Sequence of chain 1.B:
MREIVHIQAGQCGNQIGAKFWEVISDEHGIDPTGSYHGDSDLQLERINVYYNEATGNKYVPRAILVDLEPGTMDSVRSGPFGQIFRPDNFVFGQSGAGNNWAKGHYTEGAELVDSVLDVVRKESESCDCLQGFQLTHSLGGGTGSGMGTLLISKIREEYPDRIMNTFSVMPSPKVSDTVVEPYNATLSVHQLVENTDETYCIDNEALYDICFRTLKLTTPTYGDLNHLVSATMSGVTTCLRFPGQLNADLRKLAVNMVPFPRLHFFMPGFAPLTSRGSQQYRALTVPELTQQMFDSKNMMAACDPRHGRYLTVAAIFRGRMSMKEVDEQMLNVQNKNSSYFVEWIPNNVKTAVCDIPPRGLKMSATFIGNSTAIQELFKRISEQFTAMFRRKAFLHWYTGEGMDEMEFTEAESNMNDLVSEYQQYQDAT

A small-molecule ligand and the protein it binds are described below.
Small molecule (SMILES): CC(=O)O[C@H]1C(=O)[C@@]2(C)[C@H]([C@H](OC(=O)c3ccccc3)[C@]3(O)C[C@H](OC(=O)[C@H](O)[C@@H](NC(=O)c4ccccc4)c4ccccc4)C(C)=C1C3(C)C)[C@]1(OC(C)=O)CO[C@@H]1C[C@@H]2O

Binding-site contacts:
Ligand atom C35 contacts residue GLU22 of chain 1.B at 3.8 Å.
Ligand atom C47 contacts residue ARG276 of chain 1.B at 3.6 Å.
Ligand atom C08 contacts residue HIS227 of chain 1.B at 3.6 Å.
Ligand atom C39 contacts residue PHE270 of chain 1.B at 3.6 Å (hydrophobic).
Ligand atom C14 contacts residue LEU215 of chain 1.B at 3.6 Å (hydrophobic).
Ligand atom O05 contacts residue PRO272 of chain 1.B at 3.8 Å.
Ligand atom O14 contacts residue HIS227 of chain 1.B at 3.0 Å.
Ligand atom O06 contacts residue PRO272 of chain 1.B at 3.8 Å.
Ligand atom C39 contacts residue ALA231 of chain 1.B at 3.5 Å (hydrophobic).
Ligand atom C07 contacts residue ASP224 of chain 1.B at 3.6 Å.
Ligand atom C40 contacts residue SER234 of chain 1.B at 3.7 Å.
Ligand atom C15 contacts residue PRO272 of chain 1.B at 3.2 Å (hydrophobic).
Ligand atom C33 contacts residue ASP26 of chain 1.B at 3.3 Å.
Ligand atom C06 contacts residue LEU215 of chain 1.B at 3.7 Å (hydrophobic).
Ligand atom C44 contacts residue GLY360 of chain 1.B at 3.5 Å.
Ligand atom O13 contacts residue ARG359 of chain 1.B at 3.3 Å (salt-bridge).
Ligand atom C07 contacts residue LEU215 of chain 1.B at 3.8 Å (hydrophobic).
Ligand atom O06 contacts residue LEU215 of chain 1.B at 3.6 Å.
Ligand atom C30 contacts residue HIS227 of chain 1.B at 3.4 Å.
Ligand atom C22 contacts residue GLN279 of chain 1.B at 3.6 Å.
Ligand atom C19 contacts residue THR274 of chain 1.B at 3.3 Å.
Ligand atom O06 contacts residue LEU273 of chain 1.B at 3.7 Å.
Ligand atom O07 contacts residue THR274 of chain 1.B at 3.6 Å.
Ligand atom O06 contacts residue THR274 of chain 1.B at 3.0 Å (h-bond).
Ligand atom C32 contacts residue ASP26 of chain 1.B at 3.1 Å.
Ligand atom C41 contacts residue GLU27 of chain 1.B at 3.5 Å.
Ligand atom C34 contacts residue GLU22 of chain 1.B at 3.5 Å.
Ligand atom C16 contacts residue PRO272 of chain 1.B at 3.3 Å (hydrophobic).
Ligand atom C36 contacts residue HIS227 of chain 1.B at 3.3 Å.
Ligand atom O13 contacts residue PRO358 of chain 1.B at 3.7 Å.
Ligand atom C14 contacts residue THR274 of chain 1.B at 3.7 Å.
Ligand atom C07 contacts residue HIS227 of chain 1.B at 3.7 Å.
Ligand atom C42 contacts residue VAL23 of chain 1.B at 3.6 Å (hydrophobic).
Ligand atom C41 contacts residue VAL23 of chain 1.B at 3.8 Å (hydrophobic).
Ligand atom O10 contacts residue GLN279 of chain 1.B at 3.4 Å (h-bond).
Ligand atom C23 contacts residue GLN279 of chain 1.B at 3.4 Å.
Ligand atom C36 contacts residue VAL23 of chain 1.B at 3.8 Å (hydrophobic).
Ligand atom O05 contacts residue LEU361 of chain 1.B at 3.4 Å.
Ligand atom O05 contacts residue PHE270 of chain 1.B at 3.7 Å.
Ligand atom C41 contacts residue SER234 of chain 1.B at 3.6 Å.